Sequence of chain 1.A:
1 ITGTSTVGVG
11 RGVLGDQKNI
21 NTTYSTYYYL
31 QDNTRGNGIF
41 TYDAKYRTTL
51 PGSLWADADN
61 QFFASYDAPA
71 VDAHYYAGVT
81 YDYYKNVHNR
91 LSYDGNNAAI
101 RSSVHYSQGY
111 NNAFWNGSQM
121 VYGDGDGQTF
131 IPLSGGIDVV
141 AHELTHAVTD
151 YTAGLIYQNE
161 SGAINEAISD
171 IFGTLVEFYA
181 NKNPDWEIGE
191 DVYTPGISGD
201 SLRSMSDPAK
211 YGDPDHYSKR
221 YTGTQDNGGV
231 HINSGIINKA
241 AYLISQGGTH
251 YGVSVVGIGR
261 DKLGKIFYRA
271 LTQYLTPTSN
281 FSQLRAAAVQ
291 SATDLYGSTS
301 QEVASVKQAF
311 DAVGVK

Binding-site contacts:
Ligand atom O17 contacts residue HIS231 of chain 1.A at 3.4 Å.
Ligand atom O34 contacts residue ASN112 of chain 1.A at 3.0 Å (h-bond).
Ligand atom O34 contacts residue HIS231 of chain 1.A at 3.5 Å.
Ligand atom N14 contacts residue GLU143 of chain 1.A at 3.3 Å (salt-bridge).
Ligand atom O54 contacts residue GOL1 of chain 1.H at 2.7 Å (h-bond).
Ligand atom O10 contacts residue PHE114 of chain 1.A at 3.5 Å.
Ligand atom P13 contacts residue ZN1 of chain 1.F at 3.0 Å.
Ligand atom P13 contacts residue ALA113 of chain 1.A at 3.4 Å.
Ligand atom O17 contacts residue ARG203 of chain 1.A at 2.9 Å (salt-bridge).
Ligand atom O55 contacts residue TYR157 of chain 1.A at 3.3 Å (h-bond).
Ligand atom O55 contacts residue HIS142 of chain 1.A at 3.4 Å (h-bond).
Ligand atom O54 contacts residue ZN1 of chain 1.F at 3.1 Å.
Ligand atom O10 contacts residue DMS1 of chain 1.J at 2.9 Å.
Ligand atom O55 contacts residue HIS146 of chain 1.A at 3.6 Å (h-bond).
Ligand atom C19 contacts residue HIS231 of chain 1.A at 3.5 Å.
Ligand atom C33 contacts residue HIS231 of chain 1.A at 3.4 Å.
Ligand atom O55 contacts residue HIS231 of chain 1.A at 2.9 Å (h-bond).
Ligand atom N18 contacts residue ASN112 of chain 1.A at 3.2 Å (h-bond).
Ligand atom N14 contacts residue ALA113 of chain 1.A at 2.8 Å (h-bond).
Ligand atom C38 contacts residue ASN112 of chain 1.A at 3.6 Å.
Ligand atom N14 contacts residue ASN112 of chain 1.A at 3.1 Å (h-bond).
Ligand atom N11 contacts residue TYR157 of chain 1.A at 3.4 Å (h-bond).
Ligand atom C4 contacts residue GOL1 of chain 1.H at 3.3 Å.
Ligand atom O54 contacts residue HIS146 of chain 1.A at 3.4 Å.
Ligand atom C15 contacts residue GLU143 of chain 1.A at 3.5 Å.
Ligand atom C12 contacts residue ALA113 of chain 1.A at 3.4 Å (hydrophobic).
Ligand atom O54 contacts residue ALA113 of chain 1.A at 3.4 Å (h-bond).
Ligand atom O35 contacts residue HIS231 of chain 1.A at 3.4 Å (h-bond).
Ligand atom O55 contacts residue ZN1 of chain 1.F at 2.0 Å.
Ligand atom O54 contacts residue GLU143 of chain 1.A at 2.6 Å (salt-bridge).
Ligand atom O8 contacts residue TYR157 of chain 1.A at 3.4 Å.
Ligand atom O55 contacts residue GLU166 of chain 1.A at 2.9 Å (salt-bridge).
Ligand atom C42 contacts residue LEU202 of chain 1.A at 3.5 Å (hydrophobic).
Ligand atom C26 contacts residue ASN112 of chain 1.A at 3.5 Å.
Ligand atom C46 contacts residue ILE188 of chain 1.A at 3.3 Å (hydrophobic).
Ligand atom C38 contacts residue GLU143 of chain 1.A at 3.4 Å.
Ligand atom N11 contacts residue GOL1 of chain 1.H at 3.2 Å.
Ligand atom C48 contacts residue ILE188 of chain 1.A at 3.6 Å (hydrophobic).
Ligand atom C44 contacts residue LEU202 of chain 1.A at 3.3 Å (hydrophobic).
Ligand atom O8 contacts residue GOL1 of chain 1.H at 3.6 Å.

A protein and the small-molecule ligand that binds it are described below.
Small molecule (SMILES): CC(C)C[C@H](NC(=O)[C@H](Cc1ccccc1)N[P](=O)(O)CNC(=O)OCc1ccccc1)C(=O)O